Binding-site contacts:
Ligand atom O1 contacts residue PRO221 of chain 3.A at 3.7 Å.
Ligand atom O6 contacts residue THR189 of chain 3.A at 3.7 Å.
Ligand atom C6 contacts residue TRP188 of chain 3.A at 3.4 Å (hydrophobic).
Ligand atom O5 contacts residue TRP188 of chain 3.A at 3.6 Å (h-bond).
Ligand atom O1 contacts residue GLY20 of chain 3.A at 3.4 Å.
Ligand atom O5 contacts residue THR189 of chain 3.A at 3.3 Å.
Ligand atom C6 contacts residue PRO190 of chain 3.A at 4.0 Å (hydrophobic).
Ligand atom C1 contacts residue PRO190 of chain 3.A at 4.0 Å (hydrophobic).
Ligand atom O4 contacts residue TRP188 of chain 3.A at 3.4 Å (h-bond).
Ligand atom O6 contacts residue PRO190 of chain 3.A at 3.5 Å (h-bond).
Ligand atom O1 contacts residue THR189 of chain 3.A at 4.0 Å.
Ligand atom O6 contacts residue GLU193 of chain 3.A at 3.0 Å (salt-bridge).
Ligand atom C5 contacts residue THR189 of chain 3.A at 4.0 Å.
Ligand atom O1 contacts residue TRP188 of chain 3.A at 4.1 Å.
Ligand atom C5 contacts residue PRO190 of chain 3.A at 4.4 Å (hydrophobic).
Ligand atom C6 contacts residue THR189 of chain 3.A at 3.6 Å.
Ligand atom C1 contacts residue THR189 of chain 3.A at 4.0 Å.
Ligand atom O5 contacts residue PRO190 of chain 3.A at 3.3 Å.
Ligand atom C6 contacts residue GLU193 of chain 3.A at 3.4 Å.
Ligand atom C1 contacts residue TRP188 of chain 3.A at 3.5 Å (hydrophobic).
Ligand atom C1 contacts residue PRO221 of chain 3.A at 4.1 Å (hydrophobic).
Ligand atom C4 contacts residue TRP188 of chain 3.A at 4.2 Å (hydrophobic).
Ligand atom C5 contacts residue TRP188 of chain 3.A at 3.6 Å (hydrophobic).
Ligand atom O1 contacts residue PRO190 of chain 3.A at 3.5 Å.

The small molecule below binds the protein below.
Small molecule (SMILES): OC[C@H]1O[C@@H](O)[C@H](O)[C@@H](O)[C@@H]1O

Sequence of chain 3.A:
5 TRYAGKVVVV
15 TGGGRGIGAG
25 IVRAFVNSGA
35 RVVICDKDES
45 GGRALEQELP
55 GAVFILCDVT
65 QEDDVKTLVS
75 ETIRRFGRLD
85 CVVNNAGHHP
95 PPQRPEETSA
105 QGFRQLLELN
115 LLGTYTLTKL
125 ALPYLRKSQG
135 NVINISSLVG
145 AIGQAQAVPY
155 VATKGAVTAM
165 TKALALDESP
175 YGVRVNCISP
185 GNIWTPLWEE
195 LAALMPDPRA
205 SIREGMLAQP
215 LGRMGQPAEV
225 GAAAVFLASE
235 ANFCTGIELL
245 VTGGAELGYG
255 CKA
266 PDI